The small molecule below binds the protein below.
Small molecule (SMILES): CCOC(=O)c1cnc(N)nc1O

Sequence of chain 6.A:
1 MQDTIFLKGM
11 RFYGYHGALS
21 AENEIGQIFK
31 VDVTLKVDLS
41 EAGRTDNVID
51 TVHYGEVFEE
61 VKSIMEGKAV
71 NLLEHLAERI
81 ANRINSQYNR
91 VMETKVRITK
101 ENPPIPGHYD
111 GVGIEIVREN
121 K

Sequence of chain 8.A:
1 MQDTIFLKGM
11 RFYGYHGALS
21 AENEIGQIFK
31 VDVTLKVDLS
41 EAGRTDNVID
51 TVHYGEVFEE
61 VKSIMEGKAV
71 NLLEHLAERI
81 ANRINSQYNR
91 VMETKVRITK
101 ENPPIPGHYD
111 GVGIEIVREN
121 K

Binding-site contacts:
Ligand atom O5 contacts residue ASN71 of chain 8.A at 3.6 Å.
Ligand atom O5 contacts residue ALA18 of chain 8.A at 3.3 Å (h-bond).
Ligand atom O13 contacts residue LEU73 of chain 8.A at 3.1 Å (h-bond).
Ligand atom O13 contacts residue TYR54 of chain 6.A at 3.7 Å.
Ligand atom O3 contacts residue HIS53 of chain 6.A at 3.4 Å.
Ligand atom C7 contacts residue TYR54 of chain 6.A at 3.4 Å (hydrophobic).
Ligand atom N11 contacts residue TYR54 of chain 6.A at 3.1 Å (h-bond).
Ligand atom N8 contacts residue HIS53 of chain 6.A at 3.5 Å.
Ligand atom C2 contacts residue HIS53 of chain 6.A at 4.2 Å.
Ligand atom C1 contacts residue GLU22 of chain 8.A at 3.5 Å.
Ligand atom N10 contacts residue ILE5 of chain 6.A at 4.2 Å.
Ligand atom C9 contacts residue GLU74 of chain 8.A at 3.8 Å.
Ligand atom C12 contacts residue LEU72 of chain 8.A at 3.7 Å (hydrophobic).
Ligand atom C9 contacts residue VAL52 of chain 6.A at 3.9 Å (hydrophobic).
Ligand atom N10 contacts residue THR51 of chain 6.A at 3.6 Å (h-bond).
Ligand atom N10 contacts residue VAL52 of chain 6.A at 3.0 Å (h-bond).
Ligand atom C1 contacts residue HIS53 of chain 6.A at 3.6 Å.
Ligand atom C12 contacts residue GLU74 of chain 8.A at 4.1 Å.
Ligand atom O5 contacts residue GLY17 of chain 8.A at 4.0 Å.
Ligand atom C12 contacts residue TYR54 of chain 6.A at 3.4 Å (hydrophobic).
Ligand atom O13 contacts residue ASN71 of chain 8.A at 3.8 Å.
Ligand atom N8 contacts residue TYR54 of chain 6.A at 3.4 Å.
Ligand atom O3 contacts residue ALA18 of chain 8.A at 3.6 Å.
Ligand atom C4 contacts residue ALA18 of chain 8.A at 3.7 Å (hydrophobic).
Ligand atom N11 contacts residue GLU74 of chain 8.A at 3.3 Å (salt-bridge).
Ligand atom O13 contacts residue GLU74 of chain 8.A at 3.9 Å.
Ligand atom O5 contacts residue LYS100 of chain 8.A at 3.3 Å (salt-bridge).
Ligand atom C2 contacts residue ALA18 of chain 8.A at 3.4 Å (hydrophobic).
Ligand atom C2 contacts residue LEU19 of chain 8.A at 4.1 Å (hydrophobic).
Ligand atom N11 contacts residue LEU72 of chain 8.A at 4.1 Å.
Ligand atom C4 contacts residue LYS100 of chain 8.A at 4.2 Å.
Ligand atom C2 contacts residue GLU22 of chain 8.A at 3.0 Å.
Ligand atom N8 contacts residue VAL52 of chain 6.A at 3.9 Å.
Ligand atom N10 contacts residue GLU74 of chain 8.A at 3.1 Å (salt-bridge).
Ligand atom O13 contacts residue LEU72 of chain 8.A at 3.4 Å.
Ligand atom C1 contacts residue ALA18 of chain 8.A at 4.1 Å (hydrophobic).
Ligand atom C9 contacts residue TYR54 of chain 6.A at 3.3 Å (hydrophobic).
Ligand atom N10 contacts residue TYR54 of chain 6.A at 3.4 Å.
Ligand atom C7 contacts residue HIS53 of chain 6.A at 3.2 Å.
Ligand atom C6 contacts residue TYR54 of chain 6.A at 3.6 Å (hydrophobic).